Binding-site contacts:
Ligand atom C7 contacts residue ASN324 of chain 1.B at 3.1 Å.
Ligand atom O5 contacts residue ASN324 of chain 1.B at 2.3 Å (h-bond).
Ligand atom N2 contacts residue ASN324 of chain 1.B at 2.6 Å (h-bond).
Ligand atom C5 contacts residue ASN324 of chain 1.B at 3.7 Å.
Ligand atom C8 contacts residue ASN324 of chain 1.B at 3.4 Å.
Ligand atom C4 contacts residue ASN324 of chain 1.B at 4.2 Å.
Ligand atom C1 contacts residue ASN324 of chain 1.B at 1.5 Å.
Ligand atom O7 contacts residue ASN324 of chain 1.B at 3.9 Å.
Ligand atom C2 contacts residue ASN324 of chain 1.B at 2.5 Å.
Ligand atom C3 contacts residue ASN324 of chain 1.B at 3.9 Å.

This protein binds this small molecule.
Small molecule (SMILES): CC(=O)N[C@@H]1[C@@H](O)[C@H](O)[C@@H](CO)O[C@H]1O

Sequence of chain 1.B:
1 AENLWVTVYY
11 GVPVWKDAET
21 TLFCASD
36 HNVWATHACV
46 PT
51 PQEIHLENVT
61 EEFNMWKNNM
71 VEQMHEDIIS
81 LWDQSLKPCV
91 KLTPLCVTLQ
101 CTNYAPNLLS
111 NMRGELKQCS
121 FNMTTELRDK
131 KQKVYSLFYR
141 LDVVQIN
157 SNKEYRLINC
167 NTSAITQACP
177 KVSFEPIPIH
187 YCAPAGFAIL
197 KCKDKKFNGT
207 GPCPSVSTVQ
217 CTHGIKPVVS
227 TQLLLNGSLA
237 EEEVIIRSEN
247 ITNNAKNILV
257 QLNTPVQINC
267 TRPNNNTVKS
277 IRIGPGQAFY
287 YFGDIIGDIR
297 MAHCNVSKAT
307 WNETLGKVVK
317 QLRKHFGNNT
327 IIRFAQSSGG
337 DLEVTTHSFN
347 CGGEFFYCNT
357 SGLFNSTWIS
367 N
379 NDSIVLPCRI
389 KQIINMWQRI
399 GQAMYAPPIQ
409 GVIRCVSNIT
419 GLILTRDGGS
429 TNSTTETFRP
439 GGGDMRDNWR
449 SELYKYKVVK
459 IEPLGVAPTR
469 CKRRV